Binding-site contacts:
Ligand atom F1 contacts residue PHE182 of chain 1.A at 3.5 Å.
Ligand atom C8 contacts residue ASP48 of chain 1.A at 3.5 Å.
Ligand atom C5 contacts residue TYR46 of chain 1.A at 3.7 Å (hydrophobic).
Ligand atom P contacts residue ARG221 of chain 1.A at 3.6 Å.
Ligand atom C15 contacts residue ASP48 of chain 1.A at 3.5 Å.
Ligand atom F1 contacts residue ASP181 of chain 1.A at 3.2 Å.
Ligand atom F2 contacts residue GLY220 of chain 1.A at 3.7 Å.
Ligand atom P contacts residue GLY220 of chain 1.A at 3.7 Å.
Ligand atom O3 contacts residue SER216 of chain 1.A at 2.7 Å (h-bond).
Ligand atom P contacts residue CYS215 of chain 1.A at 3.4 Å.
Ligand atom O2 contacts residue ARG221 of chain 1.A at 2.8 Å (salt-bridge).
Ligand atom C4 contacts residue PHE182 of chain 1.A at 3.5 Å (hydrophobic).
Ligand atom F2 contacts residue PHE182 of chain 1.A at 3.3 Å.
Ligand atom F1 contacts residue ARG221 of chain 1.A at 3.3 Å.
Ligand atom C7 contacts residue TYR46 of chain 1.A at 3.6 Å (hydrophobic).
Ligand atom O1 contacts residue ILE219 of chain 1.A at 3.1 Å (h-bond).
Ligand atom N1 contacts residue ASP48 of chain 1.A at 2.9 Å (salt-bridge).
Ligand atom O3 contacts residue ARG221 of chain 1.A at 2.7 Å (salt-bridge).
Ligand atom C2 contacts residue PHE182 of chain 1.A at 3.4 Å (hydrophobic).
Ligand atom O1 contacts residue GLY220 of chain 1.A at 2.9 Å (h-bond).
Ligand atom C16 contacts residue ASP48 of chain 1.A at 3.7 Å.
Ligand atom C10 contacts residue PHE182 of chain 1.A at 3.7 Å (hydrophobic).
Ligand atom C6 contacts residue TYR46 of chain 1.A at 3.5 Å (hydrophobic).
Ligand atom O2 contacts residue CYS215 of chain 1.A at 3.0 Å (h-bond).
Ligand atom O3 contacts residue ALA217 of chain 1.A at 2.8 Å (h-bond).
Ligand atom O5 contacts residue ARG47 of chain 1.A at 3.2 Å (salt-bridge).
Ligand atom O3 contacts residue CYS215 of chain 1.A at 3.4 Å (h-bond).
Ligand atom C12 contacts residue TYR46 of chain 1.A at 3.3 Å (hydrophobic).
Ligand atom C2 contacts residue ALA217 of chain 1.A at 3.5 Å (hydrophobic).
Ligand atom O5 contacts residue TYR46 of chain 1.A at 3.4 Å.
Ligand atom O1 contacts residue CYS215 of chain 1.A at 3.5 Å (h-bond).
Ligand atom C3 contacts residue PHE182 of chain 1.A at 3.4 Å (hydrophobic).
Ligand atom C5 contacts residue LYS120 of chain 1.A at 3.5 Å.
Ligand atom O1 contacts residue GLY218 of chain 1.A at 3.3 Å (h-bond).
Ligand atom C10 contacts residue ALA217 of chain 1.A at 3.7 Å (hydrophobic).
Ligand atom O4 contacts residue TYR46 of chain 1.A at 3.2 Å.
Ligand atom P contacts residue ALA217 of chain 1.A at 3.7 Å.
Ligand atom O1 contacts residue ALA217 of chain 1.A at 3.1 Å.
Ligand atom F2 contacts residue GLN262 of chain 1.A at 3.4 Å.
Ligand atom O2 contacts residue GLY220 of chain 1.A at 3.3 Å (h-bond).

Sequence of chain 1.A:
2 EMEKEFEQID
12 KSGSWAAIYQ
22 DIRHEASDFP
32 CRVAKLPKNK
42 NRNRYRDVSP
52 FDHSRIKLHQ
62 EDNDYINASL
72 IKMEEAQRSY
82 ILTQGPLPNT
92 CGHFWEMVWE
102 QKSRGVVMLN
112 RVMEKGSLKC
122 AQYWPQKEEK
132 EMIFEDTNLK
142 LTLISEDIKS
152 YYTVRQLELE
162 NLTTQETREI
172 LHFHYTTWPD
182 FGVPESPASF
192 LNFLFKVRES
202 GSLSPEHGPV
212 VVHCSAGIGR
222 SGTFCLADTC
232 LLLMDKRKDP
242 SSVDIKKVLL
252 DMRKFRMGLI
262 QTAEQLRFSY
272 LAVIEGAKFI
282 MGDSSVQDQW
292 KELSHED

The protein below binds the small molecule below.
Small molecule (SMILES): NC(=O)[C@H](CCC(=O)O)NC(=O)c1ccc2cc(C(F)(F)P(=O)(O)O)ccc2c1